Binding-site contacts:
Ligand atom C14 contacts residue SER262 of chain 1.A at 3.4 Å.
Ligand atom O35 contacts residue THR263 of chain 1.A at 3.6 Å.
Ligand atom O35 contacts residue ARG714 of chain 1.A at 3.0 Å (salt-bridge).
Ligand atom C37 contacts residue SER262 of chain 1.A at 3.6 Å.
Ligand atom O31 contacts residue ARG714 of chain 1.A at 2.7 Å (salt-bridge).
Ligand atom O19 contacts residue SER262 of chain 1.A at 3.2 Å (h-bond).
Ligand atom O27 contacts residue LYS281 of chain 1.A at 3.4 Å (salt-bridge).
Ligand atom O29 contacts residue ARG714 of chain 1.A at 3.7 Å.
Ligand atom O19 contacts residue SER264 of chain 1.A at 2.9 Å (h-bond).
Ligand atom C04 contacts residue LEU132 of chain 1.A at 3.6 Å (hydrophobic).
Ligand atom O11 contacts residue LEU220 of chain 1.A at 3.1 Å.
Ligand atom O29 contacts residue VAL218 of chain 1.A at 3.6 Å (h-bond).
Ligand atom O36 contacts residue SER262 of chain 1.A at 2.8 Å (h-bond).
Ligand atom C10 contacts residue LEU220 of chain 1.A at 3.9 Å (hydrophobic).
Ligand atom C09 contacts residue ILE253 of chain 1.A at 3.5 Å (hydrophobic).
Ligand atom P30 contacts residue ARG714 of chain 1.A at 3.8 Å.
Ligand atom O33 contacts residue ARG219 of chain 1.A at 2.7 Å (salt-bridge).
Ligand atom C37 contacts residue ARG261 of chain 1.A at 3.7 Å.
Ligand atom C45 contacts residue MET128 of chain 1.A at 3.7 Å (hydrophobic).
Ligand atom O33 contacts residue PRO215 of chain 1.A at 3.6 Å (h-bond).
Ligand atom O38 contacts residue ARG261 of chain 1.A at 2.6 Å (salt-bridge).
Ligand atom C21 contacts residue THR263 of chain 1.A at 3.7 Å.
Ligand atom C26 contacts residue VAL218 of chain 1.A at 3.5 Å (hydrophobic).
Ligand atom O16 contacts residue LEU220 of chain 1.A at 3.7 Å.
Ligand atom O19 contacts residue THR263 of chain 1.A at 2.5 Å (h-bond).
Ligand atom O25 contacts residue LYS281 of chain 1.A at 3.8 Å.
Ligand atom O18 contacts residue SER264 of chain 1.A at 2.3 Å (h-bond).
Ligand atom O38 contacts residue GLY256 of chain 1.A at 3.4 Å (h-bond).
Ligand atom C34 contacts residue THR263 of chain 1.A at 3.5 Å.
Ligand atom O25 contacts residue ALA255 of chain 1.A at 3.3 Å (h-bond).
Ligand atom C46 contacts residue MET128 of chain 1.A at 3.4 Å (hydrophobic).
Ligand atom O38 contacts residue SER262 of chain 1.A at 3.5 Å.
Ligand atom O27 contacts residue VAL218 of chain 1.A at 3.4 Å.
Ligand atom O18 contacts residue LEU220 of chain 1.A at 3.5 Å (h-bond).
Ligand atom O23 contacts residue ARG261 of chain 1.A at 3.8 Å.
Ligand atom O11 contacts residue LEU223 of chain 1.A at 3.7 Å.
Ligand atom C15 contacts residue SER262 of chain 1.A at 3.7 Å.
Ligand atom O23 contacts residue GLN259 of chain 1.A at 3.5 Å.
Ligand atom C41 contacts residue ILE257 of chain 1.A at 3.8 Å (hydrophobic).
Ligand atom P17 contacts residue SER264 of chain 1.A at 3.6 Å.

The small molecule below binds the protein below.
Small molecule (SMILES): CCCCCCCCC(=O)OC[C@H](COP(=O)(O)O[C@@H]1[C@H](O)[C@H](OP(=O)(O)O)[C@@H](O)[C@H](O)[C@H]1O)OC(=O)CCCCCCCC

Sequence of chain 1.A:
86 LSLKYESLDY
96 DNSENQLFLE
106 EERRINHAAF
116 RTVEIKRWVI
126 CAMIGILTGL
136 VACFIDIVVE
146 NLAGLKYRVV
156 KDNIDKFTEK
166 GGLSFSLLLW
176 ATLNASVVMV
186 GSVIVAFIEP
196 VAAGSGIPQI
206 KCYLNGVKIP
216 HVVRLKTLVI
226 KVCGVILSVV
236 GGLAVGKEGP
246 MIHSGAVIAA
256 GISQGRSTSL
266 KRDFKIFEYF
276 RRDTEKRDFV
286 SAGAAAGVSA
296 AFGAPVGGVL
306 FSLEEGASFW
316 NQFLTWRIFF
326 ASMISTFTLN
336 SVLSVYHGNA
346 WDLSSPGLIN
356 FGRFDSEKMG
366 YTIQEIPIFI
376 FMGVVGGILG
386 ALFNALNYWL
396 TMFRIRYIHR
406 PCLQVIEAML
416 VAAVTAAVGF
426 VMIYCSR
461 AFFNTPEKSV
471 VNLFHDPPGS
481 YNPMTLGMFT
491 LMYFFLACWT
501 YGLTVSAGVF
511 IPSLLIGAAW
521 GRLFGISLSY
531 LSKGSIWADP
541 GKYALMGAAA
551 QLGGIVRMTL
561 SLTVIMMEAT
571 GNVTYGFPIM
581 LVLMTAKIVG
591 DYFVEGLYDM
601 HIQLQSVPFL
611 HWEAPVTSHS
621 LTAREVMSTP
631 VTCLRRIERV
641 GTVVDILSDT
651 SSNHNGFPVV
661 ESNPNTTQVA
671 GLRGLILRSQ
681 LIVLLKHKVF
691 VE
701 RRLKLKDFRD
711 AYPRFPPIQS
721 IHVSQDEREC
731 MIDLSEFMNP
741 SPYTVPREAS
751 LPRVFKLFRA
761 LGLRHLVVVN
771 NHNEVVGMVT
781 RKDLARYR